Sequence of chain 1.C:
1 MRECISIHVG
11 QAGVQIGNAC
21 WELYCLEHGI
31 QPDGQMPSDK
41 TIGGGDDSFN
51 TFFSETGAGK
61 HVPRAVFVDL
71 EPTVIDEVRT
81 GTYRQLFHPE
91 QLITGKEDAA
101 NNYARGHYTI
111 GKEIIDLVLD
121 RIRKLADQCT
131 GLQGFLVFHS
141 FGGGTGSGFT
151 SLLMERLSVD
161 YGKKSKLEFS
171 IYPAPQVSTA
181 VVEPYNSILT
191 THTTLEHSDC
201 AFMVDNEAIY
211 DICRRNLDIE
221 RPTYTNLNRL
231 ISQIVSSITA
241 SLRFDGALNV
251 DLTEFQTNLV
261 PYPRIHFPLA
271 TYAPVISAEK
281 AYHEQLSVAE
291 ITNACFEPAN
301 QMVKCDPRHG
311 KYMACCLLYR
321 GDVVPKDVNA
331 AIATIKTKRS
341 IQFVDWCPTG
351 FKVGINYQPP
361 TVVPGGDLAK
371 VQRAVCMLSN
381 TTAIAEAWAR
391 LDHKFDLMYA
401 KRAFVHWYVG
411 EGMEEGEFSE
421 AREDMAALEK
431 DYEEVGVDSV

Binding-site contacts:
Ligand atom C contacts residue PHE351 of chain 1.C at 4.1 Å (hydrophobic).
Ligand atom C6 contacts residue VAL175 of chain 1.B at 4.1 Å (hydrophobic).
Ligand atom C contacts residue LYS352 of chain 1.C at 3.2 Å.
Ligand atom C7 contacts residue LEU225 of chain 1.B at 4.3 Å (hydrophobic).
Ligand atom C2 contacts residue SER176 of chain 1.B at 4.0 Å.
Ligand atom N contacts residue SER176 of chain 1.B at 3.0 Å (h-bond).
Ligand atom O1 contacts residue SER176 of chain 1.B at 3.1 Å (h-bond).
Ligand atom C6 contacts residue THR221 of chain 1.B at 4.2 Å.
Ligand atom F contacts residue PRO220 of chain 1.B at 3.1 Å.
Ligand atom C7 contacts residue PRO220 of chain 1.B at 4.1 Å (hydrophobic).
Ligand atom C6 contacts residue PRO220 of chain 1.B at 3.6 Å (hydrophobic).
Ligand atom C contacts residue VAL353 of chain 1.C at 3.5 Å (hydrophobic).
Ligand atom C5 contacts residue TYR208 of chain 1.B at 4.0 Å (hydrophobic).
Ligand atom C3 contacts residue TYR222 of chain 1.B at 4.1 Å (hydrophobic).
Ligand atom C6 contacts residue TYR208 of chain 1.B at 4.3 Å (hydrophobic).
Ligand atom S contacts residue VAL353 of chain 1.C at 4.1 Å.
Ligand atom F contacts residue LEU225 of chain 1.B at 3.5 Å.
Ligand atom C5 contacts residue VAL175 of chain 1.B at 3.8 Å (hydrophobic).
Ligand atom C1 contacts residue SER176 of chain 1.B at 3.7 Å.
Ligand atom C7 contacts residue TYR222 of chain 1.B at 3.5 Å (hydrophobic).
Ligand atom C contacts residue SER176 of chain 1.B at 3.4 Å.
Ligand atom N contacts residue ASP177 of chain 1.B at 4.2 Å.
Ligand atom O contacts residue PHE351 of chain 1.C at 3.9 Å.
Ligand atom C7 contacts residue VAL175 of chain 1.B at 4.2 Å (hydrophobic).
Ligand atom O1 contacts residue PHE351 of chain 1.C at 3.6 Å.
Ligand atom C5 contacts residue PRO220 of chain 1.B at 4.2 Å (hydrophobic).
Ligand atom C2 contacts residue TYR222 of chain 1.B at 3.7 Å (hydrophobic).
Ligand atom F contacts residue TYR208 of chain 1.B at 3.7 Å.
Ligand atom C4 contacts residue VAL175 of chain 1.B at 3.7 Å (hydrophobic).
Ligand atom C8 contacts residue TYR222 of chain 1.B at 3.5 Å (hydrophobic).
Ligand atom O contacts residue LYS352 of chain 1.C at 4.3 Å.
Ligand atom C2 contacts residue ASP177 of chain 1.B at 4.1 Å.
Ligand atom O contacts residue VAL353 of chain 1.C at 3.4 Å (h-bond).
Ligand atom S contacts residue PHE351 of chain 1.C at 4.0 Å.
Ligand atom C7 contacts residue THR221 of chain 1.B at 3.6 Å.
Ligand atom S contacts residue SER176 of chain 1.B at 3.4 Å (h-bond).
Ligand atom C8 contacts residue VAL175 of chain 1.B at 4.1 Å (hydrophobic).
Ligand atom C3 contacts residue VAL175 of chain 1.B at 3.9 Å (hydrophobic).
Ligand atom F contacts residue THR221 of chain 1.B at 3.6 Å.
Ligand atom C contacts residue ASP177 of chain 1.B at 4.1 Å.

This small molecule binds to this protein.
Small molecule (SMILES): CS(=O)(=O)NCCc1ccc(F)cc1

Sequence of chain 1.B:
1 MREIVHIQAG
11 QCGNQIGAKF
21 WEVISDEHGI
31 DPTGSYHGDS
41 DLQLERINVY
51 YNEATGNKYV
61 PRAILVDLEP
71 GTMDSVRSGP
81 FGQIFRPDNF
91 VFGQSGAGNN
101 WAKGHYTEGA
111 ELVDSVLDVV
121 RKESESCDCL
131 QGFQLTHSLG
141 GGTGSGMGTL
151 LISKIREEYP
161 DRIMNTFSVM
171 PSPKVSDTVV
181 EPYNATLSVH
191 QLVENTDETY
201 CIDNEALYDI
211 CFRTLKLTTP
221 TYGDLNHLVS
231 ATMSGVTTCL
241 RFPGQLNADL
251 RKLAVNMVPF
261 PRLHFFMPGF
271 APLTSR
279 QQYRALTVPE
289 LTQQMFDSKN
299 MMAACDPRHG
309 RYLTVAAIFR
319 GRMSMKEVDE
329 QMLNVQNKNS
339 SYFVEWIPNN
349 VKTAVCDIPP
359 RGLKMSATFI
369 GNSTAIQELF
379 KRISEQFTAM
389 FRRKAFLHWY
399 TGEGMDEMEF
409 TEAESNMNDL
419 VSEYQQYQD